The protein below binds the small molecule below.
Small molecule (SMILES): CC(=O)N[C@@H]1[C@@H](O)[C@H](O)[C@@H](CO)O[C@H]1O

Sequence of chain 1.A:
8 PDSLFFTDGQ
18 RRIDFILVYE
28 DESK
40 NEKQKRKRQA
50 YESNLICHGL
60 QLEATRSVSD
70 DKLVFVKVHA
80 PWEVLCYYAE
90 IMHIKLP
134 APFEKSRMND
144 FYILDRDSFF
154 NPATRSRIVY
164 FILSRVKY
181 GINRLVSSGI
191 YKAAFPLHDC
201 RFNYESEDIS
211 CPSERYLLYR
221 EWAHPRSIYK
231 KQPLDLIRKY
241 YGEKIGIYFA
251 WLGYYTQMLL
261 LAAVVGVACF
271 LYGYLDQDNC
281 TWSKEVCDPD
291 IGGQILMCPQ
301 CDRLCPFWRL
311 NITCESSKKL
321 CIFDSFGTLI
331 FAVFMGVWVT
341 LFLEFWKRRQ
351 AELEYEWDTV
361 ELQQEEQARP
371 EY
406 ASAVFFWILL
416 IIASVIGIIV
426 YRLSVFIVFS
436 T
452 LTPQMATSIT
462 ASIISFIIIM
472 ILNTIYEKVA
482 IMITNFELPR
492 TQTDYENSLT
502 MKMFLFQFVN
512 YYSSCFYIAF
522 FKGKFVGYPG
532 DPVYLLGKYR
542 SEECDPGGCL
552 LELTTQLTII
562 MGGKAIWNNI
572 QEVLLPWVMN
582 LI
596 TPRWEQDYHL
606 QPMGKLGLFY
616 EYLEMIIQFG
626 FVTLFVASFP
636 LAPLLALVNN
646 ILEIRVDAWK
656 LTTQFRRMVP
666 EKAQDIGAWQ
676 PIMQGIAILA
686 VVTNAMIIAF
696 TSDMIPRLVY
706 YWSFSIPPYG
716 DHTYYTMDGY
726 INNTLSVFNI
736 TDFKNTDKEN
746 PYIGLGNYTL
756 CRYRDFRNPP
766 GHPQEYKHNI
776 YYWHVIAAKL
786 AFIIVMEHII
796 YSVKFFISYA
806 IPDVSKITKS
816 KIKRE

Binding-site contacts:
Ligand atom O3 contacts residue ARG757 of chain 1.A at 4.3 Å.
Ligand atom C5 contacts residue ASN727 of chain 1.A at 3.1 Å.
Ligand atom C7 contacts residue ARG757 of chain 1.A at 3.1 Å.
Ligand atom C8 contacts residue ARG757 of chain 1.A at 3.8 Å.
Ligand atom C1 contacts residue ASN727 of chain 1.A at 2.0 Å.
Ligand atom C1 contacts residue ASN728 of chain 1.A at 3.0 Å.
Ligand atom C2 contacts residue ASN728 of chain 1.A at 4.1 Å.
Ligand atom O5 contacts residue ASN727 of chain 1.A at 1.7 Å (h-bond).
Ligand atom C2 contacts residue ARG757 of chain 1.A at 4.1 Å.
Ligand atom C7 contacts residue ASN727 of chain 1.A at 4.1 Å.
Ligand atom O7 contacts residue ASN727 of chain 1.A at 3.2 Å (h-bond).
Ligand atom C7 contacts residue ASN728 of chain 1.A at 4.3 Å.
Ligand atom C3 contacts residue ASN727 of chain 1.A at 3.9 Å.
Ligand atom N2 contacts residue ARG757 of chain 1.A at 4.2 Å.
Ligand atom C6 contacts residue ASN727 of chain 1.A at 3.7 Å.
Ligand atom C4 contacts residue ASN727 of chain 1.A at 3.8 Å.
Ligand atom O7 contacts residue ARG757 of chain 1.A at 2.0 Å (salt-bridge).
Ligand atom N2 contacts residue ASN727 of chain 1.A at 3.9 Å.
Ligand atom N2 contacts residue ASN728 of chain 1.A at 4.1 Å.
Ligand atom O7 contacts residue ASN728 of chain 1.A at 4.2 Å.
Ligand atom C2 contacts residue ASN727 of chain 1.A at 2.9 Å.
Ligand atom O6 contacts residue ASN727 of chain 1.A at 4.4 Å.
Ligand atom O5 contacts residue ASN728 of chain 1.A at 3.9 Å.
Ligand atom O7 contacts residue LEU730 of chain 1.A at 4.2 Å.